Binding-site contacts:
Ligand atom O7 contacts residue ASN58 of chain 1.I at 3.8 Å.
Ligand atom N2 contacts residue ASN58 of chain 1.I at 2.9 Å (h-bond).
Ligand atom C8 contacts residue SER17 of chain 1.J at 4.2 Å.
Ligand atom C1 contacts residue ASN58 of chain 1.I at 1.5 Å.
Ligand atom C8 contacts residue GLY16 of chain 1.J at 4.4 Å.
Ligand atom O7 contacts residue GLY16 of chain 1.J at 3.7 Å.
Ligand atom C8 contacts residue LEU56 of chain 1.I at 4.5 Å (hydrophobic).
Ligand atom C1 contacts residue GLU57 of chain 1.I at 4.3 Å.
Ligand atom C2 contacts residue ASN58 of chain 1.I at 2.6 Å.
Ligand atom O7 contacts residue SER17 of chain 1.J at 3.1 Å.
Ligand atom C8 contacts residue GLU57 of chain 1.I at 3.6 Å.
Ligand atom C7 contacts residue GLY16 of chain 1.J at 4.3 Å.
Ligand atom C3 contacts residue ASN58 of chain 1.I at 3.9 Å.
Ligand atom C7 contacts residue GLU57 of chain 1.I at 4.2 Å.
Ligand atom C7 contacts residue ASN58 of chain 1.I at 3.5 Å.
Ligand atom N2 contacts residue GLU57 of chain 1.I at 3.6 Å.
Ligand atom O5 contacts residue ASN58 of chain 1.I at 2.4 Å (h-bond).
Ligand atom C8 contacts residue GLY13 of chain 1.J at 3.7 Å.
Ligand atom C5 contacts residue ASN58 of chain 1.I at 3.8 Å.
Ligand atom C7 contacts residue SER17 of chain 1.J at 4.1 Å.
Ligand atom C4 contacts residue ASN58 of chain 1.I at 4.4 Å.

Sequence of chain 1.I:
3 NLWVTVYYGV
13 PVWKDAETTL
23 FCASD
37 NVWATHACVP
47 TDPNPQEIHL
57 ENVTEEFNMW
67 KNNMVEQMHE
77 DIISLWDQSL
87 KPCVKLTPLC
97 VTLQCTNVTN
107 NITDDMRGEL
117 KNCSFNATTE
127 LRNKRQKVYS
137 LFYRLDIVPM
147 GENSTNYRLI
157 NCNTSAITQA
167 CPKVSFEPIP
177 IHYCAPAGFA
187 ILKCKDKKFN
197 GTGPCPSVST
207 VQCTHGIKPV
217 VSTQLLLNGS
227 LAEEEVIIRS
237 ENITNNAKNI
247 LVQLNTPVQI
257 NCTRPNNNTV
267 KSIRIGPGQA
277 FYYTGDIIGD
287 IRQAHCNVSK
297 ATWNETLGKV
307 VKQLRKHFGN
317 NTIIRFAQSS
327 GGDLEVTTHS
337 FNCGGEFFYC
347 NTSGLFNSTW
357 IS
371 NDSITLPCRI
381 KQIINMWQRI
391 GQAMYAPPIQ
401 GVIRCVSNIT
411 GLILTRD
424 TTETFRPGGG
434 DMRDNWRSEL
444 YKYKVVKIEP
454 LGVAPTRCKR

Sequence of chain 1.J:
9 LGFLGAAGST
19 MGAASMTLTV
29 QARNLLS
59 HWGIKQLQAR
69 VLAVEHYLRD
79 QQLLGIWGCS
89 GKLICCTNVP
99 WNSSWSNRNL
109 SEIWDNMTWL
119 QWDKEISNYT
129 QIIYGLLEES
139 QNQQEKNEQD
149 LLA

This protein binds this small molecule.
Small molecule (SMILES): CC(=O)N[C@@H]1[C@@H](O)[C@H](O)[C@@H](CO)O[C@H]1O